Binding-site contacts:
Ligand atom C5 contacts residue ASN308 of chain 1.D at 3.7 Å.
Ligand atom C5 contacts residue TRP364 of chain 1.D at 4.0 Å (hydrophobic).
Ligand atom C4 contacts residue ASN308 of chain 1.D at 4.2 Å.
Ligand atom C3 contacts residue ASN308 of chain 1.D at 3.8 Å.
Ligand atom O7 contacts residue ASN308 of chain 1.D at 3.9 Å.
Ligand atom C2 contacts residue ASN308 of chain 1.D at 2.4 Å.
Ligand atom O5 contacts residue ASN308 of chain 1.D at 2.4 Å (h-bond).
Ligand atom C1 contacts residue TRP364 of chain 1.D at 3.6 Å (hydrophobic).
Ligand atom N2 contacts residue ASN308 of chain 1.D at 2.9 Å (h-bond).
Ligand atom C1 contacts residue ASN308 of chain 1.D at 1.4 Å.
Ligand atom O5 contacts residue TRP364 of chain 1.D at 3.9 Å.
Ligand atom C8 contacts residue ASN308 of chain 1.D at 3.2 Å.
Ligand atom C7 contacts residue ASN308 of chain 1.D at 3.2 Å.

Sequence of chain 1.D:
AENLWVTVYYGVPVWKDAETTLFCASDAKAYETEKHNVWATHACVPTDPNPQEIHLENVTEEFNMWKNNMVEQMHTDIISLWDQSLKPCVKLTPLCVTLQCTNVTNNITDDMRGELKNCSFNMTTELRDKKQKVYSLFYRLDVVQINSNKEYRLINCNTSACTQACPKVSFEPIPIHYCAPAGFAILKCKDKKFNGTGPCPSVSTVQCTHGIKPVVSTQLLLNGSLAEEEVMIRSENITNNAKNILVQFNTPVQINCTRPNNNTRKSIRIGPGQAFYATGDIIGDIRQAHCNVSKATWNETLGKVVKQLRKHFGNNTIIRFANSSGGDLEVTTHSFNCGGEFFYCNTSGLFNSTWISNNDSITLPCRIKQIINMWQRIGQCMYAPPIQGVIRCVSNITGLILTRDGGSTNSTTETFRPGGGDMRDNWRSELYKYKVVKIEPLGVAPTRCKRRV

This small molecule binds to this protein.
Small molecule (SMILES): CC(=O)N[C@@H]1[C@@H](O)[C@H](O)[C@@H](CO)O[C@H]1O